Sequence of chain 2.A:
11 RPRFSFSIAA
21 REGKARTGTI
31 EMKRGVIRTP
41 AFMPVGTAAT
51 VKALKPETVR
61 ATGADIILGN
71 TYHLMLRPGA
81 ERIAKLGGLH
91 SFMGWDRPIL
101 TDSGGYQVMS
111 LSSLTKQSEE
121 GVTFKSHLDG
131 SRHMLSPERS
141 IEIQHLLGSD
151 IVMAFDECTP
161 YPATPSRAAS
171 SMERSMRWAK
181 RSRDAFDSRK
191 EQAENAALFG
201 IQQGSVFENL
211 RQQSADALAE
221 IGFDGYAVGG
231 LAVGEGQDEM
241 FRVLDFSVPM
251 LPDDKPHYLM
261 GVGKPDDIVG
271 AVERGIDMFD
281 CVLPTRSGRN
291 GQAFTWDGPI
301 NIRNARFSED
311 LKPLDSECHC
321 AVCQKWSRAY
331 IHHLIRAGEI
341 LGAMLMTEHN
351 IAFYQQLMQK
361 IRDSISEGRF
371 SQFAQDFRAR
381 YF

A protein and the small-molecule ligand that binds it are described below.
Small molecule (SMILES): Nc1ccc2c(=O)[nH][nH]c(=O)c2c1

Binding-site contacts:
Ligand atom N10 contacts residue ASP156 of chain 2.A at 3.2 Å (salt-bridge).
Ligand atom N7 contacts residue MET260 of chain 2.A at 4.1 Å.
Ligand atom N10 contacts residue ILE201 of chain 2.A at 3.9 Å.
Ligand atom C3 contacts residue GLY229 of chain 2.A at 4.0 Å.
Ligand atom C1 contacts residue TYR106 of chain 2.A at 3.9 Å (hydrophobic).
Ligand atom N13 contacts residue MET260 of chain 2.A at 3.3 Å (h-bond).
Ligand atom C9 contacts residue LEU231 of chain 2.A at 4.0 Å (hydrophobic).
Ligand atom N7 contacts residue GLN203 of chain 2.A at 3.7 Å.
Ligand atom O8 contacts residue GLY229 of chain 2.A at 3.3 Å.
Ligand atom C9 contacts residue MET260 of chain 2.A at 3.8 Å (hydrophobic).
Ligand atom C6 contacts residue MET260 of chain 2.A at 4.0 Å (hydrophobic).
Ligand atom C3 contacts residue GLN203 of chain 2.A at 3.8 Å.
Ligand atom N13 contacts residue LEU231 of chain 2.A at 3.0 Å (h-bond).
Ligand atom C2 contacts residue TYR106 of chain 2.A at 3.8 Å (hydrophobic).
Ligand atom C9 contacts residue TYR106 of chain 2.A at 3.9 Å (hydrophobic).
Ligand atom N7 contacts residue ASP156 of chain 2.A at 2.9 Å (salt-bridge).
Ligand atom O8 contacts residue CYS158 of chain 2.A at 3.3 Å (h-bond).
Ligand atom O11 contacts residue MET260 of chain 2.A at 3.4 Å.
Ligand atom C3 contacts residue CYS158 of chain 2.A at 3.8 Å (hydrophobic).
Ligand atom C12 contacts residue GLY261 of chain 2.A at 4.1 Å.
Ligand atom N13 contacts residue GLY261 of chain 2.A at 4.0 Å.
Ligand atom C3 contacts residue ASP156 of chain 2.A at 3.9 Å.
Ligand atom C5 contacts residue MET260 of chain 2.A at 3.5 Å (hydrophobic).
Ligand atom C2 contacts residue MET260 of chain 2.A at 3.8 Å (hydrophobic).
Ligand atom C6 contacts residue TYR106 of chain 2.A at 3.7 Å (hydrophobic).
Ligand atom O8 contacts residue GLN203 of chain 2.A at 3.0 Å (h-bond).
Ligand atom C1 contacts residue MET260 of chain 2.A at 4.1 Å (hydrophobic).
Ligand atom O11 contacts residue TYR106 of chain 2.A at 3.5 Å.
Ligand atom C5 contacts residue TYR106 of chain 2.A at 3.7 Å (hydrophobic).
Ligand atom O8 contacts residue GLY230 of chain 2.A at 2.7 Å (h-bond).
Ligand atom C12 contacts residue TYR106 of chain 2.A at 4.0 Å (hydrophobic).
Ligand atom C4 contacts residue CYS158 of chain 2.A at 4.0 Å (hydrophobic).
Ligand atom C4 contacts residue MET260 of chain 2.A at 4.1 Å (hydrophobic).
Ligand atom O8 contacts residue ASP156 of chain 2.A at 4.0 Å.
Ligand atom C4 contacts residue GLY230 of chain 2.A at 4.1 Å.
Ligand atom N7 contacts residue CYS158 of chain 2.A at 4.0 Å.
Ligand atom C12 contacts residue MET260 of chain 2.A at 3.9 Å (hydrophobic).
Ligand atom C4 contacts residue TYR106 of chain 2.A at 4.1 Å (hydrophobic).
Ligand atom C3 contacts residue GLY230 of chain 2.A at 3.9 Å.
Ligand atom N10 contacts residue MET260 of chain 2.A at 3.9 Å.